Sequence of chain 1.D:
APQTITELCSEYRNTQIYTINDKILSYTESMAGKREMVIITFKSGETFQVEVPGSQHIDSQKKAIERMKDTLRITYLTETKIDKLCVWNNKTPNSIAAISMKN

The protein below binds the small molecule below.
Small molecule (SMILES): OC[C@H]1O[C@@H](S[C@@H]2O[C@H](CO)[C@H](O)[C@H](O)[C@H]2O)[C@H](O)[C@@H](O)[C@H]1O

Binding-site contacts:
Ligand atom O3 contacts residue TRP88 of chain 1.D at 3.8 Å.
Ligand atom O5 contacts residue GLN56 of chain 1.D at 3.5 Å.
Ligand atom C6 contacts residue GLN61 of chain 1.D at 3.9 Å.
Ligand atom C5 contacts residue GLN56 of chain 1.D at 4.2 Å.
Ligand atom C6 contacts residue HIS57 of chain 1.D at 3.5 Å.
Ligand atom O6 contacts residue TRP88 of chain 1.D at 3.7 Å.
Ligand atom C4 contacts residue GLU51 of chain 1.D at 3.3 Å.
Ligand atom C6 contacts residue GLN56 of chain 1.D at 4.1 Å.
Ligand atom C5 contacts residue GLU51 of chain 1.D at 4.4 Å.
Ligand atom O6 contacts residue HIS57 of chain 1.D at 3.7 Å.
Ligand atom C6 contacts residue TYR12 of chain 1.D at 4.1 Å (hydrophobic).
Ligand atom C5 contacts residue TRP88 of chain 1.D at 3.6 Å (hydrophobic).
Ligand atom C1 contacts residue GLN56 of chain 1.D at 3.8 Å.
Ligand atom C3 contacts residue GLU51 of chain 1.D at 4.4 Å.
Ligand atom O4 contacts residue LYS91 of chain 1.D at 2.9 Å (salt-bridge).
Ligand atom C6 contacts residue GLU51 of chain 1.D at 4.3 Å.
Ligand atom C2 contacts residue ASN90 of chain 1.D at 4.0 Å.
Ligand atom C3 contacts residue LYS91 of chain 1.D at 3.7 Å.
Ligand atom O3 contacts residue LYS91 of chain 1.D at 2.8 Å (salt-bridge).
Ligand atom O6 contacts residue GLN61 of chain 1.D at 3.0 Å (h-bond).
Ligand atom O4 contacts residue GLN56 of chain 1.D at 3.5 Å (h-bond).
Ligand atom C6 contacts residue TRP88 of chain 1.D at 3.4 Å (hydrophobic).
Ligand atom S1 contacts residue GLN56 of chain 1.D at 3.9 Å.
Ligand atom O6 contacts residue TRP88 of chain 1.D at 4.1 Å.
Ligand atom O6 contacts residue GLN56 of chain 1.D at 4.2 Å.
Ligand atom O2 contacts residue GLN56 of chain 1.D at 3.3 Å (h-bond).
Ligand atom C2 contacts residue LYS91 of chain 1.D at 3.8 Å.
Ligand atom C3 contacts residue ASN90 of chain 1.D at 3.7 Å.
Ligand atom O2 contacts residue ASN90 of chain 1.D at 2.8 Å (h-bond).
Ligand atom O2 contacts residue LYS91 of chain 1.D at 4.3 Å.
Ligand atom C2 contacts residue GLN56 of chain 1.D at 3.8 Å.
Ligand atom O3 contacts residue GLU51 of chain 1.D at 4.1 Å.
Ligand atom C4 contacts residue TRP88 of chain 1.D at 3.5 Å (hydrophobic).
Ligand atom O3 contacts residue ASN90 of chain 1.D at 2.8 Å (h-bond).
Ligand atom C1 contacts residue GLN56 of chain 1.D at 4.4 Å.
Ligand atom C3 contacts residue GLN56 of chain 1.D at 4.0 Å.
Ligand atom C4 contacts residue LYS91 of chain 1.D at 3.9 Å.
Ligand atom C3 contacts residue TRP88 of chain 1.D at 3.6 Å (hydrophobic).
Ligand atom O6 contacts residue TYR12 of chain 1.D at 3.3 Å.
Ligand atom O4 contacts residue GLU51 of chain 1.D at 2.6 Å (salt-bridge).